Binding-site contacts:
Ligand atom C2 contacts residue ASN136 of chain 1.D at 2.5 Å.
Ligand atom C3 contacts residue ASN136 of chain 1.D at 3.8 Å.
Ligand atom N2 contacts residue ASN136 of chain 1.D at 2.9 Å (h-bond).
Ligand atom C7 contacts residue ASN136 of chain 1.D at 3.1 Å.
Ligand atom C4 contacts residue ASN136 of chain 1.D at 4.3 Å.
Ligand atom C5 contacts residue ASN136 of chain 1.D at 3.7 Å.
Ligand atom C6 contacts residue ASN136 of chain 1.D at 3.9 Å.
Ligand atom C8 contacts residue ASN136 of chain 1.D at 4.3 Å.
Ligand atom O5 contacts residue ASN136 of chain 1.D at 2.4 Å (h-bond).
Ligand atom O7 contacts residue ASN136 of chain 1.D at 3.0 Å (h-bond).
Ligand atom C1 contacts residue ASN136 of chain 1.D at 1.4 Å.

The protein below binds the small molecule below.
Small molecule (SMILES): CC(=O)N[C@@H]1[C@@H](O)[C@H](O)[C@@H](CO)O[C@H]1O

Sequence of chain 1.D:
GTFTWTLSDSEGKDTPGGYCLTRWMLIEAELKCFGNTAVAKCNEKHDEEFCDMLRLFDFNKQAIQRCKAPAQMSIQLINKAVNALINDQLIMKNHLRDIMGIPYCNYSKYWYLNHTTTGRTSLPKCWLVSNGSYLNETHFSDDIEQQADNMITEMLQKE